Sequence of chain 31.B:
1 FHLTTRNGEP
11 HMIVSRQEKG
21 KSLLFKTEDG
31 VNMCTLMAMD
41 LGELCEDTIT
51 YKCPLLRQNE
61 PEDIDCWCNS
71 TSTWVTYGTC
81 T

The small molecule below binds the protein below.
Small molecule (SMILES): OC[C@H]1O[C@@H](O)[C@@H](O)[C@@H](O)[C@@H]1O

Binding-site contacts:
Ligand atom O3 contacts residue BMA1 of chain 31.P at 1.1 Å.
Ligand atom C2 contacts residue NAG1 of chain 31.N at 2.9 Å.
Ligand atom C2 contacts residue BMA1 of chain 31.P at 3.2 Å.
Ligand atom O4 contacts residue BMA1 of chain 31.P at 4.0 Å.
Ligand atom O2 contacts residue BMA1 of chain 31.P at 3.0 Å (h-bond).
Ligand atom C3 contacts residue BMA1 of chain 31.P at 2.5 Å.
Ligand atom O2 contacts residue HIS2 of chain 31.B at 3.4 Å (h-bond).
Ligand atom C2 contacts residue HIS2 of chain 31.B at 4.5 Å.
Ligand atom C3 contacts residue NAG1 of chain 31.N at 4.1 Å.
Ligand atom O6 contacts residue NAG1 of chain 31.N at 4.5 Å.
Ligand atom C5 contacts residue NAG1 of chain 31.N at 3.8 Å.
Ligand atom C4 contacts residue BMA1 of chain 31.P at 3.6 Å.
Ligand atom C1 contacts residue NAG1 of chain 31.N at 1.7 Å.
Ligand atom O2 contacts residue NAG1 of chain 31.N at 3.4 Å (h-bond).
Ligand atom O5 contacts residue NAG1 of chain 31.N at 2.5 Å (h-bond).